Binding-site contacts:
Ligand atom C5 contacts residue ASN485 of chain 1.A at 3.7 Å.
Ligand atom O3 contacts residue ARG465 of chain 1.A at 3.4 Å (salt-bridge).
Ligand atom C1 contacts residue ASN485 of chain 1.A at 1.4 Å.
Ligand atom C8 contacts residue GLU482 of chain 1.A at 3.6 Å.
Ligand atom C7 contacts residue ARG465 of chain 1.A at 3.6 Å.
Ligand atom C8 contacts residue ARG465 of chain 1.A at 3.9 Å.
Ligand atom O7 contacts residue SER466 of chain 1.A at 4.4 Å.
Ligand atom C4 contacts residue ASN485 of chain 1.A at 4.3 Å.
Ligand atom C8 contacts residue SER466 of chain 1.A at 4.3 Å.
Ligand atom C2 contacts residue ASN485 of chain 1.A at 2.5 Å.
Ligand atom C8 contacts residue LYS469 of chain 1.A at 3.9 Å.
Ligand atom N2 contacts residue ARG465 of chain 1.A at 4.2 Å.
Ligand atom N2 contacts residue ASN485 of chain 1.A at 2.9 Å (h-bond).
Ligand atom O5 contacts residue ASN485 of chain 1.A at 2.4 Å (h-bond).
Ligand atom C7 contacts residue ASN485 of chain 1.A at 3.4 Å.
Ligand atom C3 contacts residue ASN485 of chain 1.A at 3.8 Å.
Ligand atom O7 contacts residue ASN485 of chain 1.A at 3.5 Å (h-bond).
Ligand atom O7 contacts residue ARG465 of chain 1.A at 3.3 Å.

Sequence of chain 1.A:
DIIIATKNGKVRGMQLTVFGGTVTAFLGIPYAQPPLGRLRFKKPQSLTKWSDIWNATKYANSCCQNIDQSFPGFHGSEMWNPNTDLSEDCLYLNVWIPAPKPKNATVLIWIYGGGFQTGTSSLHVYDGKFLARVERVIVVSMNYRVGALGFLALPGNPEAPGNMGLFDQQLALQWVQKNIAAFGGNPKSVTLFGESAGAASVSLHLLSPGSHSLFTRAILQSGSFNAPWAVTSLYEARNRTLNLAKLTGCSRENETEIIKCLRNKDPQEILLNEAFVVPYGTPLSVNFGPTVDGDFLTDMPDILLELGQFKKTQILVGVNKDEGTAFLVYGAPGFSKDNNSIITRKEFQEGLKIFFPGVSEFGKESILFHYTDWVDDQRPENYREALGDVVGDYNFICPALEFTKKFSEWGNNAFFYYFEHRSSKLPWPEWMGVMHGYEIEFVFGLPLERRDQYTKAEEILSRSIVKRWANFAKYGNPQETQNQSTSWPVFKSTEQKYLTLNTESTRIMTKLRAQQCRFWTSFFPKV

A protein and the small-molecule ligand that binds it are described below.
Small molecule (SMILES): CC(=O)N[C@@H]1[C@@H](O)[C@H](O)[C@@H](CO)O[C@H]1O